Sequence of chain 1.A:
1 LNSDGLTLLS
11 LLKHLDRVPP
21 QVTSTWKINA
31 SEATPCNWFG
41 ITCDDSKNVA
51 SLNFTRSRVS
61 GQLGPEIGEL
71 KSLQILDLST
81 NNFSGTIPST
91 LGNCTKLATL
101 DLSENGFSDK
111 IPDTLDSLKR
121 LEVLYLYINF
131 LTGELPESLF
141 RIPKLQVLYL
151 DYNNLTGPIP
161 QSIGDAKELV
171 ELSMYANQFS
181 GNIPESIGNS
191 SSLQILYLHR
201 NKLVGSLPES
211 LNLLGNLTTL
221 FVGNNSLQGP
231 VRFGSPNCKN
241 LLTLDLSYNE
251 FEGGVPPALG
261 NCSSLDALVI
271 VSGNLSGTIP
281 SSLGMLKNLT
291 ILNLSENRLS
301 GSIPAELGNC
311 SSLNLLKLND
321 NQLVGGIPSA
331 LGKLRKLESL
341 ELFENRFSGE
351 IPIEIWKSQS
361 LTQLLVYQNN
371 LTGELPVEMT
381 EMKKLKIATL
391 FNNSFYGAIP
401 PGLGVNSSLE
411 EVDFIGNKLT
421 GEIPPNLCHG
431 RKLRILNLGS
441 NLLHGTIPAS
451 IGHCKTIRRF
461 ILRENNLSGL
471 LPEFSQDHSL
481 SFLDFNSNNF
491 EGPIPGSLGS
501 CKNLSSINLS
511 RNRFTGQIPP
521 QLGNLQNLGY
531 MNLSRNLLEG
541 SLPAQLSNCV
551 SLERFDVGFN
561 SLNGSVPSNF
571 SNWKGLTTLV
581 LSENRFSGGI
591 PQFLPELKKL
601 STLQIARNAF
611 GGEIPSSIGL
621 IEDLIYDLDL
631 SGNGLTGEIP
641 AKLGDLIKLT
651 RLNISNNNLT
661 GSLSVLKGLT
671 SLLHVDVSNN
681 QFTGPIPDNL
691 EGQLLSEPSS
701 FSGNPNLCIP

This small molecule binds to this protein.
Small molecule (SMILES): CC(=O)N[C@@H]1[C@@H](O)[C@H](O)[C@@H](CO)O[C@H]1O

Binding-site contacts:
Ligand atom O5 contacts residue GLY416 of chain 1.A at 4.2 Å.
Ligand atom O6 contacts residue GLY416 of chain 1.A at 3.8 Å.
Ligand atom O5 contacts residue ASN392 of chain 1.A at 2.4 Å (h-bond).
Ligand atom C3 contacts residue ASN392 of chain 1.A at 3.8 Å.
Ligand atom C8 contacts residue ASN392 of chain 1.A at 4.5 Å.
Ligand atom C7 contacts residue ASN392 of chain 1.A at 3.3 Å.
Ligand atom O7 contacts residue ASN392 of chain 1.A at 3.3 Å (h-bond).
Ligand atom C6 contacts residue ILE415 of chain 1.A at 4.1 Å (hydrophobic).
Ligand atom O6 contacts residue SER440 of chain 1.A at 3.4 Å (h-bond).
Ligand atom C1 contacts residue ASN392 of chain 1.A at 1.4 Å.
Ligand atom C6 contacts residue SER440 of chain 1.A at 3.3 Å.
Ligand atom N2 contacts residue ASN392 of chain 1.A at 3.0 Å (h-bond).
Ligand atom C6 contacts residue GLY416 of chain 1.A at 4.1 Å.
Ligand atom C4 contacts residue ASN392 of chain 1.A at 4.2 Å.
Ligand atom C5 contacts residue ASN392 of chain 1.A at 3.7 Å.
Ligand atom C2 contacts residue ASN392 of chain 1.A at 2.5 Å.